Sequence of chain 1.F:
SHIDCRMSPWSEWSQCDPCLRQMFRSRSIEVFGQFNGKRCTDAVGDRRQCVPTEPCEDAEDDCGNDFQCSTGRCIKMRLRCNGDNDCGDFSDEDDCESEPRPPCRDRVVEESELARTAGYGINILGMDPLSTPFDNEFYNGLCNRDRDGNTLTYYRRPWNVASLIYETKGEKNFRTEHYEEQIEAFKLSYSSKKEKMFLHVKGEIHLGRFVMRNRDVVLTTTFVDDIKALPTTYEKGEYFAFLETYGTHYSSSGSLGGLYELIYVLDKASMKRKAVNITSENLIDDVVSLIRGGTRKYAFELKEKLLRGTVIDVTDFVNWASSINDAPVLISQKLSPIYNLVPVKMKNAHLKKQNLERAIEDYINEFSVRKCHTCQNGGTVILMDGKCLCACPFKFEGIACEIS

A small-molecule ligand and the protein it binds are described below.
Small molecule (SMILES): CC(=O)N[C@@H]1[C@@H](O)[C@H](O)[C@@H](CO)O[C@H]1O

Sequence of chain 1.D:
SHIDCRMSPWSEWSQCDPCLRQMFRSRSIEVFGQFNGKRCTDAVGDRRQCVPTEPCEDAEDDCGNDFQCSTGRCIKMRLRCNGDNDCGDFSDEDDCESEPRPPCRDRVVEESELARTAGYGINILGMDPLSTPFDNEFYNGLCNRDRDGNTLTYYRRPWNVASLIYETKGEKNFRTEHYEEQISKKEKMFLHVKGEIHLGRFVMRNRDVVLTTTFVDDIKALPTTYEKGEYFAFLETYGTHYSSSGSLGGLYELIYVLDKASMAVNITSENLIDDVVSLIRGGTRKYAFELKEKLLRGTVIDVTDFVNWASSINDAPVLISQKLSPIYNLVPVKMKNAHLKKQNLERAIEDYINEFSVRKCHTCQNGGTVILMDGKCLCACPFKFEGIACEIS

Binding-site contacts:
Ligand atom C7 contacts residue VAL393 of chain 1.D at 3.5 Å (hydrophobic).
Ligand atom C7 contacts residue ASN394 of chain 1.D at 3.0 Å.
Ligand atom N2 contacts residue ASN394 of chain 1.D at 3.0 Å (h-bond).
Ligand atom N2 contacts residue ALA392 of chain 1.D at 3.9 Å.
Ligand atom N2 contacts residue VAL393 of chain 1.D at 3.3 Å (h-bond).
Ligand atom C1 contacts residue GLU201 of chain 1.F at 4.1 Å.
Ligand atom O5 contacts residue GLU201 of chain 1.F at 2.9 Å (salt-bridge).
Ligand atom C4 contacts residue GLU201 of chain 1.F at 4.5 Å.
Ligand atom C7 contacts residue ALA392 of chain 1.D at 4.0 Å (hydrophobic).
Ligand atom C6 contacts residue GLU201 of chain 1.F at 3.1 Å.
Ligand atom C2 contacts residue ASN394 of chain 1.D at 2.6 Å.
Ligand atom C5 contacts residue ASN394 of chain 1.D at 3.7 Å.
Ligand atom O4 contacts residue ALA202 of chain 1.F at 4.3 Å.
Ligand atom C4 contacts residue ALA202 of chain 1.F at 4.3 Å (hydrophobic).
Ligand atom C3 contacts residue ALA392 of chain 1.D at 4.4 Å (hydrophobic).
Ligand atom O3 contacts residue ALA392 of chain 1.D at 3.8 Å.
Ligand atom O3 contacts residue ALA202 of chain 1.F at 3.9 Å.
Ligand atom C3 contacts residue ASN394 of chain 1.D at 3.9 Å.
Ligand atom C4 contacts residue ASN394 of chain 1.D at 4.3 Å.
Ligand atom C2 contacts residue GLU201 of chain 1.F at 4.3 Å.
Ligand atom O7 contacts residue ASN394 of chain 1.D at 3.2 Å (h-bond).
Ligand atom C1 contacts residue ASN394 of chain 1.D at 1.5 Å.
Ligand atom C8 contacts residue ALA392 of chain 1.D at 4.1 Å (hydrophobic).
Ligand atom C2 contacts residue VAL393 of chain 1.D at 4.2 Å (hydrophobic).
Ligand atom C8 contacts residue ASN394 of chain 1.D at 3.7 Å.
Ligand atom C5 contacts residue GLU201 of chain 1.F at 3.5 Å.
Ligand atom O5 contacts residue ASN394 of chain 1.D at 2.4 Å (h-bond).
Ligand atom O7 contacts residue VAL393 of chain 1.D at 3.0 Å (h-bond).
Ligand atom O6 contacts residue GLU201 of chain 1.F at 4.5 Å.
Ligand atom C4 contacts residue PHE203 of chain 1.F at 4.5 Å (hydrophobic).
Ligand atom O3 contacts residue PHE203 of chain 1.F at 3.6 Å.
Ligand atom O4 contacts residue PHE203 of chain 1.F at 3.7 Å.